Binding-site contacts:
Ligand atom C5 contacts residue ASN315 of chain 44.H at 3.7 Å.
Ligand atom O5 contacts residue THR313 of chain 44.H at 4.3 Å.
Ligand atom O5 contacts residue VAL314 of chain 44.H at 3.8 Å.
Ligand atom C1 contacts residue VAL314 of chain 44.H at 4.4 Å (hydrophobic).
Ligand atom C3 contacts residue ASN315 of chain 44.H at 3.8 Å.
Ligand atom O5 contacts residue ASN315 of chain 44.H at 2.4 Å (h-bond).
Ligand atom C6 contacts residue THR313 of chain 44.H at 4.5 Å.
Ligand atom C2 contacts residue ASN315 of chain 44.H at 2.5 Å.
Ligand atom O7 contacts residue ASN315 of chain 44.H at 4.2 Å.
Ligand atom N2 contacts residue ASN315 of chain 44.H at 2.8 Å (h-bond).
Ligand atom C7 contacts residue ASN315 of chain 44.H at 3.3 Å.
Ligand atom C8 contacts residue ASN315 of chain 44.H at 3.5 Å.
Ligand atom C8 contacts residue ILE281 of chain 44.H at 4.5 Å (hydrophobic).
Ligand atom C4 contacts residue ASN315 of chain 44.H at 4.3 Å.
Ligand atom C1 contacts residue ASN315 of chain 44.H at 1.4 Å.
Ligand atom C6 contacts residue ASN315 of chain 44.H at 4.5 Å.

Sequence of chain 44.H:
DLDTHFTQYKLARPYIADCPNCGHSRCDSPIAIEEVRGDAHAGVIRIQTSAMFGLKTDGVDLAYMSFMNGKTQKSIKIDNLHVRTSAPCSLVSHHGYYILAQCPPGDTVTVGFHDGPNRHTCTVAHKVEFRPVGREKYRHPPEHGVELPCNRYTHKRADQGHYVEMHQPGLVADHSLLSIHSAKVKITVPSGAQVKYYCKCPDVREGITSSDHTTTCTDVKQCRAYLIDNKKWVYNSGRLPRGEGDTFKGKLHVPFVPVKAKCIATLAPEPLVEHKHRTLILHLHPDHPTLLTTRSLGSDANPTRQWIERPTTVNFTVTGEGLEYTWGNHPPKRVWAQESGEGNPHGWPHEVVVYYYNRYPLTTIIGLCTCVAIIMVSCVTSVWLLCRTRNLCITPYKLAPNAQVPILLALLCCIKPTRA

The protein below binds the small molecule below.
Small molecule (SMILES): CC(=O)N[C@@H]1[C@@H](O)[C@H](O)[C@@H](CO)O[C@H]1O